Sequence of chain 1.B:
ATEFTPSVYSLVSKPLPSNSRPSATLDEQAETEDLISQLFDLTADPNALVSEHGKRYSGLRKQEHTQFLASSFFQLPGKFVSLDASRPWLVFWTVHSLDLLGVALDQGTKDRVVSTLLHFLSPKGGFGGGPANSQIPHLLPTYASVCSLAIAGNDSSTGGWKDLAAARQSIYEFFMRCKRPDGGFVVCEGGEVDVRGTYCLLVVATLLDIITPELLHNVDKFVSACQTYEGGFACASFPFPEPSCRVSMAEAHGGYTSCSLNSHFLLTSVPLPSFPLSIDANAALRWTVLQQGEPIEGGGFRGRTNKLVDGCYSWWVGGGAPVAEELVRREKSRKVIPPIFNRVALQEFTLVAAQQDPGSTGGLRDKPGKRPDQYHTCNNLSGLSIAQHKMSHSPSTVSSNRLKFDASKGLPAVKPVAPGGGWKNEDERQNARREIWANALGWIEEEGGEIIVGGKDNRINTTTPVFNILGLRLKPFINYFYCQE

Binding-site contacts:
Ligand atom O6 contacts residue GLU484 of chain 1.B at 4.3 Å.
Ligand atom O3 contacts residue ILE486 of chain 1.B at 2.8 Å (h-bond).
Ligand atom C5 contacts residue ASN48 of chain 1.B at 4.4 Å.
Ligand atom O3 contacts residue GLY488 of chain 1.B at 4.2 Å.
Ligand atom O4 contacts residue GLU484 of chain 1.B at 3.9 Å.
Ligand atom O3 contacts residue ASN48 of chain 1.B at 3.1 Å (h-bond).
Ligand atom C1 contacts residue 3CX1 of chain 1.G at 3.8 Å.
Ligand atom C4 contacts residue GLY488 of chain 1.B at 4.0 Å.
Ligand atom O4 contacts residue PRO47 of chain 1.B at 4.2 Å.
Ligand atom C6 contacts residue ASN48 of chain 1.B at 4.2 Å.
Ligand atom O3 contacts residue 3CX1 of chain 1.G at 4.5 Å.
Ligand atom O3 contacts residue PRO47 of chain 1.B at 3.7 Å.
Ligand atom C5 contacts residue ILE486 of chain 1.B at 3.8 Å (hydrophobic).
Ligand atom C6 contacts residue ILE485 of chain 1.B at 4.0 Å (hydrophobic).
Ligand atom C6 contacts residue ILE486 of chain 1.B at 4.2 Å (hydrophobic).
Ligand atom O6 contacts residue ASN48 of chain 1.B at 4.1 Å.
Ligand atom O4 contacts residue ILE486 of chain 1.B at 4.2 Å.
Ligand atom C2 contacts residue GLY489 of chain 1.B at 4.3 Å.
Ligand atom O6 contacts residue THR3 of chain 1.B at 3.7 Å.
Ligand atom C5 contacts residue GLY488 of chain 1.B at 4.5 Å.
Ligand atom C5 contacts residue VAL487 of chain 1.B at 4.4 Å (hydrophobic).
Ligand atom O4 contacts residue ILE485 of chain 1.B at 3.6 Å.
Ligand atom O2 contacts residue GLY489 of chain 1.B at 4.3 Å.
Ligand atom O4 contacts residue VAL487 of chain 1.B at 3.5 Å.
Ligand atom O4 contacts residue ASN48 of chain 1.B at 2.9 Å (h-bond).
Ligand atom C3 contacts residue LYS490 of chain 1.B at 4.2 Å.
Ligand atom C6 contacts residue VAL487 of chain 1.B at 4.3 Å (hydrophobic).
Ligand atom O3 contacts residue LYS490 of chain 1.B at 3.9 Å.
Ligand atom O4 contacts residue GLY488 of chain 1.B at 2.9 Å (h-bond).
Ligand atom O4 contacts residue ILE486 of chain 1.B at 2.6 Å (h-bond).
Ligand atom O3 contacts residue GLY489 of chain 1.B at 3.8 Å.
Ligand atom C4 contacts residue ILE486 of chain 1.B at 4.0 Å (hydrophobic).
Ligand atom O1 contacts residue 3CX1 of chain 1.G at 4.0 Å.
Ligand atom O2 contacts residue ILE486 of chain 1.B at 3.6 Å.
Ligand atom C3 contacts residue ASN48 of chain 1.B at 3.9 Å.
Ligand atom O1 contacts residue LYS490 of chain 1.B at 3.6 Å.
Ligand atom C4 contacts residue ASN48 of chain 1.B at 3.5 Å.
Ligand atom C3 contacts residue ILE486 of chain 1.B at 3.9 Å (hydrophobic).
Ligand atom C2 contacts residue ILE486 of chain 1.B at 4.5 Å (hydrophobic).
Ligand atom C6 contacts residue GLU484 of chain 1.B at 4.2 Å.

The small molecule below binds the protein below.
Small molecule (SMILES): OC[C@@H]1O[C@@](CO)(O[C@H]2O[C@H](CO)[C@@H](O)[C@@H](O)[C@@H]2O)[C@@H](O)[C@H]1O